A small-molecule ligand and the protein it binds are described below.
Small molecule (SMILES): CCCCCCO[C@@H]1O[C@H](CO)[C@@H](O)[C@H](O)[C@H]1O

Binding-site contacts:
Ligand atom C3 contacts residue GLU265 of chain 1.A at 4.3 Å.
Ligand atom O2 contacts residue GLU265 of chain 1.A at 2.9 Å (salt-bridge).
Ligand atom C1' contacts residue GLU265 of chain 1.A at 4.3 Å.
Ligand atom C3' contacts residue LYS113 of chain 1.A at 4.1 Å.
Ligand atom C1' contacts residue LYS113 of chain 1.A at 4.3 Å.
Ligand atom C1 contacts residue GLU265 of chain 1.A at 4.0 Å.
Ligand atom C2' contacts residue GLU265 of chain 1.A at 4.0 Å.
Ligand atom O5 contacts residue VAL109 of chain 1.A at 4.0 Å.
Ligand atom C3 contacts residue LYS268 of chain 1.A at 4.0 Å.
Ligand atom C4' contacts residue LEU262 of chain 1.A at 4.3 Å (hydrophobic).
Ligand atom C6' contacts residue LEU112 of chain 1.A at 3.8 Å (hydrophobic).
Ligand atom O2 contacts residue LYS113 of chain 1.A at 2.8 Å (salt-bridge).
Ligand atom C5 contacts residue VAL109 of chain 1.A at 4.2 Å (hydrophobic).
Ligand atom C1' contacts residue VAL109 of chain 1.A at 3.8 Å (hydrophobic).
Ligand atom C1 contacts residue VAL109 of chain 1.A at 4.4 Å (hydrophobic).
Ligand atom C2 contacts residue LYS268 of chain 1.A at 4.1 Å.
Ligand atom O1 contacts residue GLU265 of chain 1.A at 3.6 Å.
Ligand atom C2 contacts residue GLU265 of chain 1.A at 3.4 Å.
Ligand atom C4 contacts residue GLU265 of chain 1.A at 4.4 Å.
Ligand atom C6' contacts residue THR91 of chain 1.A at 3.7 Å.
Ligand atom O3 contacts residue GLU265 of chain 1.A at 4.4 Å.
Ligand atom C2' contacts residue ILE266 of chain 1.A at 4.0 Å (hydrophobic).
Ligand atom C5' contacts residue LEU112 of chain 1.A at 4.0 Å (hydrophobic).
Ligand atom C6 contacts residue VAL109 of chain 1.A at 4.3 Å (hydrophobic).
Ligand atom O2 contacts residue LYS268 of chain 1.A at 3.9 Å.
Ligand atom C3' contacts residue ILE266 of chain 1.A at 3.7 Å (hydrophobic).
Ligand atom C3 contacts residue LYS113 of chain 1.A at 4.4 Å.
Ligand atom C5' contacts residue VAL87 of chain 1.A at 4.2 Å (hydrophobic).
Ligand atom C2 contacts residue LYS113 of chain 1.A at 4.0 Å.
Ligand atom O5 contacts residue GLU265 of chain 1.A at 4.0 Å.
Ligand atom O3 contacts residue LYS268 of chain 1.A at 2.9 Å (salt-bridge).
Ligand atom C1 contacts residue LYS113 of chain 1.A at 4.5 Å.

Sequence of chain 1.A:
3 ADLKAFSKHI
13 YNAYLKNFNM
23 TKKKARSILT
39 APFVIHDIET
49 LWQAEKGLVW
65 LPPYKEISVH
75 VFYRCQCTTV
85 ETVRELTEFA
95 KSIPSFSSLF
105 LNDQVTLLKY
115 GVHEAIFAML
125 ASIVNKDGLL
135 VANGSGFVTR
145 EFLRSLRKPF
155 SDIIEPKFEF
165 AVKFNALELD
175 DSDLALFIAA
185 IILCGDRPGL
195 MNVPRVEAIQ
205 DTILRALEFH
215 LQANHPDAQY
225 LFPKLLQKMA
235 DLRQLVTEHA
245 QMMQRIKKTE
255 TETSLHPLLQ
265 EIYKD